A small-molecule ligand and the protein it binds are described below.
Small molecule (SMILES): CCCCCCCCCC(=O)OC[C@H]1O[C@H](O[C@H]2O[C@H](CO)[C@@H](O)[C@H](O)[C@H]2O)[C@H](O)[C@@H](O)[C@@H]1O

Sequence of chain 1.A:
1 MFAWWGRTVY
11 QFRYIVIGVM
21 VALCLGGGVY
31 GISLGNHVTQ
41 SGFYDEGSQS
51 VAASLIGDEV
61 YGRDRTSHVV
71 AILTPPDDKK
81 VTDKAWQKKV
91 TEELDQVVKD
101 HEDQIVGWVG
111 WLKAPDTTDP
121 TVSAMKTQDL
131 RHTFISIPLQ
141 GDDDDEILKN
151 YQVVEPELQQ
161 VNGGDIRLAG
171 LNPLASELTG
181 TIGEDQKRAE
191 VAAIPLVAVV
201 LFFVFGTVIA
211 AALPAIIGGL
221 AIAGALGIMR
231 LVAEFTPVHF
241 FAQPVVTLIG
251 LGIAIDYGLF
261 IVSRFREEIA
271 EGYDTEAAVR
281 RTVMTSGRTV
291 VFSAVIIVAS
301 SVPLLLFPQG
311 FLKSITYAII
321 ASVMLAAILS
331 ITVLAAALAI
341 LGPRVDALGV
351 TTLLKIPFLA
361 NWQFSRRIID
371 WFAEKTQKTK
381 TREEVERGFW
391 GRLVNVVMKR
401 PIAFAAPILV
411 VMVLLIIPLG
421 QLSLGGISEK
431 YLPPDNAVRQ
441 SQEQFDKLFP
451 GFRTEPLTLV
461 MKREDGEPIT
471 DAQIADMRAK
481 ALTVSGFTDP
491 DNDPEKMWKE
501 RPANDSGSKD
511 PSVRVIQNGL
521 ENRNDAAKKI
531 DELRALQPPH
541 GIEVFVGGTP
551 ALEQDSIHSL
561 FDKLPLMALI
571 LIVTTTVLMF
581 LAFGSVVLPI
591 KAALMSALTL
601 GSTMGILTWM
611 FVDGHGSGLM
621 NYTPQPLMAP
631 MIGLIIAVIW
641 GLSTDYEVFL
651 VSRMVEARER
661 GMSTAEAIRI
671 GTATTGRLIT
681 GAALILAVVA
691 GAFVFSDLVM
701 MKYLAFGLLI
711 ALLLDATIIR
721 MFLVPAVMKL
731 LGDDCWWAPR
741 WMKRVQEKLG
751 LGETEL

Binding-site contacts:
Ligand atom C5 contacts residue ASP144 of chain 1.A at 4.2 Å.
Ligand atom O4 contacts residue GLN40 of chain 1.A at 3.2 Å (h-bond).
Ligand atom CBG contacts residue VAL51 of chain 1.A at 3.8 Å (hydrophobic).
Ligand atom C1 contacts residue LEU171 of chain 1.A at 4.0 Å (hydrophobic).
Ligand atom CBE contacts residue LEU55 of chain 1.A at 4.0 Å (hydrophobic).
Ligand atom CAZ contacts residue ARG63 of chain 1.A at 4.0 Å.
Ligand atom O11 contacts residue ASP58 of chain 1.A at 3.4 Å (salt-bridge).
Ligand atom O5 contacts residue GLN40 of chain 1.A at 4.2 Å.
Ligand atom O3 contacts residue LEU178 of chain 1.A at 3.9 Å.
Ligand atom CAZ contacts residue ASP58 of chain 1.A at 3.4 Å.
Ligand atom O1 contacts residue TYR44 of chain 1.A at 3.7 Å.
Ligand atom C5 contacts residue TYR44 of chain 1.A at 4.1 Å (hydrophobic).
Ligand atom CBF contacts residue VAL51 of chain 1.A at 3.6 Å (hydrophobic).
Ligand atom C3 contacts residue THR549 of chain 1.A at 3.6 Å.
Ligand atom CBD contacts residue TYR44 of chain 1.A at 4.2 Å (hydrophobic).
Ligand atom CBG contacts residue GLU46 of chain 1.A at 4.0 Å.
Ligand atom C5 contacts residue GLN40 of chain 1.A at 3.5 Å.
Ligand atom C4 contacts residue PHE43 of chain 1.A at 4.2 Å (hydrophobic).
Ligand atom CAY contacts residue ASP58 of chain 1.A at 3.8 Å.
Ligand atom O3 contacts residue ILE427 of chain 1.A at 4.2 Å.
Ligand atom CAX contacts residue ASP58 of chain 1.A at 4.2 Å.
Ligand atom O6 contacts residue SER41 of chain 1.A at 3.7 Å.
Ligand atom C6 contacts residue PHE43 of chain 1.A at 3.6 Å (hydrophobic).
Ligand atom CBD contacts residue VAL51 of chain 1.A at 3.9 Å (hydrophobic).
Ligand atom C4 contacts residue GLN40 of chain 1.A at 3.7 Å.
Ligand atom C6 contacts residue GLN40 of chain 1.A at 3.9 Å.
Ligand atom C2 contacts residue LEU171 of chain 1.A at 3.9 Å (hydrophobic).
Ligand atom CBC contacts residue SER54 of chain 1.A at 4.1 Å.
Ligand atom C3 contacts residue GLN40 of chain 1.A at 3.7 Å.
Ligand atom O6 contacts residue ASP144 of chain 1.A at 4.0 Å.
Ligand atom O5 contacts residue LEU171 of chain 1.A at 3.8 Å.
Ligand atom O4 contacts residue PHE43 of chain 1.A at 4.0 Å.
Ligand atom C4 contacts residue THR549 of chain 1.A at 4.0 Å.
Ligand atom CBA contacts residue ASP58 of chain 1.A at 3.9 Å.
Ligand atom C6 contacts residue SER41 of chain 1.A at 4.0 Å.
Ligand atom O5 contacts residue ASP144 of chain 1.A at 4.1 Å.
Ligand atom CBE contacts residue VAL51 of chain 1.A at 3.8 Å (hydrophobic).
Ligand atom O3 contacts residue THR549 of chain 1.A at 3.2 Å.
Ligand atom O2 contacts residue LEU171 of chain 1.A at 3.5 Å.
Ligand atom O4 contacts residue THR549 of chain 1.A at 3.1 Å.